Sequence of chain 1.B:
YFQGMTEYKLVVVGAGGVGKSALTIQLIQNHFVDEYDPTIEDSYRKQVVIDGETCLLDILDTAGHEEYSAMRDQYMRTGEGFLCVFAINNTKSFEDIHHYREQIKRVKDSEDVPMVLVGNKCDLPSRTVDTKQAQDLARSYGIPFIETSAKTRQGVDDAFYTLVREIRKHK

Binding-site contacts:
Ligand atom C24 contacts residue SER43 of chain 1.B at 3.8 Å.
Ligand atom C12 contacts residue LYS9 of chain 1.B at 3.8 Å.
Ligand atom C3 contacts residue VAL11 of chain 1.B at 3.7 Å (hydrophobic).
Ligand atom C1 contacts residue ASP58 of chain 1.B at 3.4 Å.
Ligand atom C16 contacts residue ARG45 of chain 1.B at 3.2 Å.
Ligand atom N18 contacts residue ARG45 of chain 1.B at 3.9 Å.
Ligand atom C19 contacts residue ARG45 of chain 1.B at 3.9 Å.
Ligand atom C1 contacts residue LEU60 of chain 1.B at 3.9 Å (hydrophobic).
Ligand atom C2 contacts residue LEU60 of chain 1.B at 3.8 Å (hydrophobic).
Ligand atom C16 contacts residue ASP58 of chain 1.B at 3.7 Å.
Ligand atom C9 contacts residue TYR44 of chain 1.B at 3.5 Å (hydrophobic).
Ligand atom C8 contacts residue ILE59 of chain 1.B at 3.6 Å (hydrophobic).
Ligand atom C2 contacts residue VAL11 of chain 1.B at 3.8 Å (hydrophobic).
Ligand atom C8 contacts residue ASP58 of chain 1.B at 3.5 Å.
Ligand atom C14 contacts residue TYR75 of chain 1.B at 3.7 Å (hydrophobic).
Ligand atom C4 contacts residue LEU60 of chain 1.B at 3.9 Å (hydrophobic).
Ligand atom F17 contacts residue LYS9 of chain 1.B at 3.1 Å.
Ligand atom O13 contacts residue TYR75 of chain 1.B at 3.4 Å.
Ligand atom C14 contacts residue THR78 of chain 1.B at 3.5 Å.
Ligand atom C8 contacts residue SER43 of chain 1.B at 3.5 Å.
Ligand atom C9 contacts residue SER43 of chain 1.B at 3.4 Å.
Ligand atom C24 contacts residue TYR44 of chain 1.B at 3.6 Å (hydrophobic).
Ligand atom O15 contacts residue LYS9 of chain 1.B at 3.9 Å.
Ligand atom C3 contacts residue LEU60 of chain 1.B at 3.9 Å (hydrophobic).
Ligand atom C20 contacts residue ARG45 of chain 1.B at 3.7 Å.
Ligand atom O13 contacts residue LEU60 of chain 1.B at 3.8 Å.
Ligand atom C16 contacts residue LYS9 of chain 1.B at 3.3 Å.
Ligand atom C3 contacts residue THR78 of chain 1.B at 3.2 Å.
Ligand atom O13 contacts residue THR78 of chain 1.B at 2.7 Å (h-bond).
Ligand atom C4 contacts residue THR78 of chain 1.B at 3.1 Å.
Ligand atom C23 contacts residue TYR44 of chain 1.B at 3.6 Å (hydrophobic).
Ligand atom C24 contacts residue ARG45 of chain 1.B at 3.7 Å.
Ligand atom C23 contacts residue SER43 of chain 1.B at 3.6 Å.
Ligand atom C2 contacts residue LEU10 of chain 1.B at 3.7 Å (hydrophobic).
Ligand atom C7 contacts residue ASP58 of chain 1.B at 3.7 Å.
Ligand atom C22 contacts residue ARG45 of chain 1.B at 3.8 Å.
Ligand atom C1 contacts residue LYS9 of chain 1.B at 3.9 Å.
Ligand atom C2 contacts residue LYS9 of chain 1.B at 3.6 Å.
Ligand atom C9 contacts residue ASP58 of chain 1.B at 3.6 Å.
Ligand atom C23 contacts residue ARG45 of chain 1.B at 3.6 Å.

The protein below binds the small molecule below.
Small molecule (SMILES): COc1cccc(-c2ccc(Nc3ccc(C[NH+](C)C)cc3)c(OC)c2F)c1